Binding-site contacts:
Ligand atom O6 contacts residue HIS105 of chain 1.K at 3.9 Å.
Ligand atom C8 contacts residue GLU34 of chain 1.K at 4.3 Å.
Ligand atom C2 contacts residue GLU34 of chain 1.K at 3.8 Å.
Ligand atom O6 contacts residue TRP24 of chain 1.K at 3.1 Å (h-bond).
Ligand atom C1 contacts residue TRP24 of chain 1.K at 4.4 Å (hydrophobic).
Ligand atom O4 contacts residue GLU34 of chain 1.K at 4.3 Å.
Ligand atom C2 contacts residue TRP24 of chain 1.K at 4.2 Å (hydrophobic).
Ligand atom O6 contacts residue GLU34 of chain 1.K at 2.5 Å (salt-bridge).
Ligand atom O5 contacts residue TRP24 of chain 1.K at 4.1 Å.
Ligand atom O4 contacts residue TRP24 of chain 1.K at 4.2 Å.
Ligand atom C8 contacts residue MET211 of chain 1.K at 3.7 Å (hydrophobic).
Ligand atom C5 contacts residue ASN222 of chain 1.K at 3.7 Å.
Ligand atom C1 contacts residue TYR220 of chain 1.K at 3.7 Å (hydrophobic).
Ligand atom C5 contacts residue TRP24 of chain 1.K at 3.8 Å (hydrophobic).
Ligand atom O7 contacts residue TYR220 of chain 1.K at 3.0 Å (h-bond).
Ligand atom C7 contacts residue ASP213 of chain 1.K at 3.7 Å.
Ligand atom N2 contacts residue TYR220 of chain 1.K at 4.4 Å.
Ligand atom O5 contacts residue HIS105 of chain 1.K at 3.7 Å.
Ligand atom C3 contacts residue GLU34 of chain 1.K at 3.9 Å.
Ligand atom C8 contacts residue ASP213 of chain 1.K at 4.2 Å.
Ligand atom O7 contacts residue ASN222 of chain 1.K at 3.0 Å (h-bond).
Ligand atom C5 contacts residue HIS105 of chain 1.K at 4.2 Å.
Ligand atom C1 contacts residue ASN222 of chain 1.K at 1.4 Å.
Ligand atom C8 contacts residue ASN222 of chain 1.K at 4.2 Å.
Ligand atom N2 contacts residue ASN222 of chain 1.K at 2.8 Å (h-bond).
Ligand atom O5 contacts residue ASN222 of chain 1.K at 2.4 Å (h-bond).
Ligand atom C2 contacts residue ASN222 of chain 1.K at 2.4 Å.
Ligand atom C6 contacts residue TRP24 of chain 1.K at 3.9 Å (hydrophobic).
Ligand atom N2 contacts residue GLU34 of chain 1.K at 3.4 Å (salt-bridge).
Ligand atom C6 contacts residue GLU34 of chain 1.K at 3.4 Å.
Ligand atom C7 contacts residue ASN222 of chain 1.K at 3.1 Å.
Ligand atom O7 contacts residue ASP213 of chain 1.K at 2.8 Å (salt-bridge).
Ligand atom C2 contacts residue TYR220 of chain 1.K at 3.9 Å (hydrophobic).
Ligand atom C6 contacts residue HIS105 of chain 1.K at 3.5 Å.
Ligand atom C3 contacts residue ASN222 of chain 1.K at 3.8 Å.
Ligand atom C1 contacts residue GLU34 of chain 1.K at 3.6 Å.
Ligand atom C7 contacts residue TYR220 of chain 1.K at 4.0 Å (hydrophobic).
Ligand atom O5 contacts residue TYR220 of chain 1.K at 3.8 Å.
Ligand atom C4 contacts residue ASN222 of chain 1.K at 4.2 Å.
Ligand atom C4 contacts residue TRP24 of chain 1.K at 4.0 Å (hydrophobic).

This small molecule binds to this protein.
Small molecule (SMILES): CC(=O)N[C@H]1[C@H](O[C@H]2[C@H](O)[C@@H](NC(C)=O)CO[C@@H]2CO)O[C@H](CO)[C@@H](O[C@@H]2O[C@H](CO[C@H]3O[C@H](CO)[C@@H](O)[C@H](O)[C@@H]3O)[C@@H](O)[C@H](O[C@H]3O[C@H](CO)[C@@H](O)[C@H](O)[C@@H]3O)[C@@H]2O)[C@@H]1O

Sequence of chain 1.K:
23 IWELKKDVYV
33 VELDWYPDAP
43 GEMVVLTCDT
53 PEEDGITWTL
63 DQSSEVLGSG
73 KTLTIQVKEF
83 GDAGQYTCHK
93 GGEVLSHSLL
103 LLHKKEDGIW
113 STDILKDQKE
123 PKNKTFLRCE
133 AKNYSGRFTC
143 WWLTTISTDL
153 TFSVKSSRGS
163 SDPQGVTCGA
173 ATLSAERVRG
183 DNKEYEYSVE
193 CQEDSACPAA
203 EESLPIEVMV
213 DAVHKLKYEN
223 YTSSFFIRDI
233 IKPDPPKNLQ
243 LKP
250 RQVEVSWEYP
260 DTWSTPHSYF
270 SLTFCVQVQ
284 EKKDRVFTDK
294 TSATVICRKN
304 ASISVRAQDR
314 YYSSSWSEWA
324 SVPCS